Binding-site contacts:
Ligand atom C3 contacts residue ASN154 of chain 1.H at 3.9 Å.
Ligand atom N2 contacts residue ASN154 of chain 1.H at 2.9 Å (h-bond).
Ligand atom C5 contacts residue GLU147 of chain 1.H at 4.2 Å.
Ligand atom O5 contacts residue GLU147 of chain 1.H at 3.9 Å.
Ligand atom C3 contacts residue THR156 of chain 1.H at 4.3 Å.
Ligand atom O7 contacts residue ASN154 of chain 1.H at 3.7 Å.
Ligand atom C2 contacts residue GLU147 of chain 1.H at 4.4 Å.
Ligand atom O5 contacts residue ASN154 of chain 1.H at 2.4 Å (h-bond).
Ligand atom C6 contacts residue SER151 of chain 1.H at 3.6 Å.
Ligand atom N2 contacts residue THR156 of chain 1.H at 3.9 Å.
Ligand atom C6 contacts residue GLU150 of chain 1.H at 3.7 Å.
Ligand atom C2 contacts residue THR156 of chain 1.H at 4.3 Å.
Ligand atom O5 contacts residue SER151 of chain 1.H at 3.8 Å.
Ligand atom O4 contacts residue THR156 of chain 1.H at 4.3 Å.
Ligand atom C5 contacts residue SER151 of chain 1.H at 4.0 Å.
Ligand atom C1 contacts residue GLU150 of chain 1.H at 4.0 Å.
Ligand atom C4 contacts residue ASN154 of chain 1.H at 4.3 Å.
Ligand atom C6 contacts residue GLU147 of chain 1.H at 3.7 Å.
Ligand atom C1 contacts residue ASN154 of chain 1.H at 1.5 Å.
Ligand atom O6 contacts residue GLU147 of chain 1.H at 3.3 Å (salt-bridge).
Ligand atom O5 contacts residue GLU150 of chain 1.H at 3.5 Å (salt-bridge).
Ligand atom C7 contacts residue ASN154 of chain 1.H at 3.5 Å.
Ligand atom O4 contacts residue GLU147 of chain 1.H at 4.1 Å.
Ligand atom C5 contacts residue GLU150 of chain 1.H at 4.4 Å.
Ligand atom O6 contacts residue GLU147 of chain 1.H at 3.5 Å (salt-bridge).
Ligand atom C6 contacts residue GLU147 of chain 1.H at 2.9 Å.
Ligand atom C3 contacts residue GLU147 of chain 1.H at 4.0 Å.
Ligand atom C1 contacts residue THR156 of chain 1.H at 4.0 Å.
Ligand atom O6 contacts residue GLU150 of chain 1.H at 3.6 Å.
Ligand atom C4 contacts residue GLU147 of chain 1.H at 4.0 Å.
Ligand atom C1 contacts residue SER151 of chain 1.H at 4.4 Å.
Ligand atom C5 contacts residue THR156 of chain 1.H at 4.1 Å.
Ligand atom C8 contacts residue TYR162 of chain 1.H at 3.9 Å (hydrophobic).
Ligand atom C8 contacts residue GLU147 of chain 1.H at 4.5 Å.
Ligand atom C5 contacts residue GLU147 of chain 1.H at 3.2 Å.
Ligand atom C5 contacts residue ASN154 of chain 1.H at 3.7 Å.
Ligand atom C2 contacts residue ASN154 of chain 1.H at 2.5 Å.

This small molecule binds to this protein.
Small molecule (SMILES): CC(=O)N[C@H]1[C@H](O[C@H]2[C@H](O)[C@@H](NC(C)=O)CO[C@@H]2CO)O[C@H](CO)[C@@H](O[C@H]2O[C@H](CO)[C@@H](O)[C@H](O[C@H]3O[C@H](CO)[C@@H](O)[C@H](O)[C@@H]3O)[C@@H]2O)[C@@H]1O

Sequence of chain 1.H:
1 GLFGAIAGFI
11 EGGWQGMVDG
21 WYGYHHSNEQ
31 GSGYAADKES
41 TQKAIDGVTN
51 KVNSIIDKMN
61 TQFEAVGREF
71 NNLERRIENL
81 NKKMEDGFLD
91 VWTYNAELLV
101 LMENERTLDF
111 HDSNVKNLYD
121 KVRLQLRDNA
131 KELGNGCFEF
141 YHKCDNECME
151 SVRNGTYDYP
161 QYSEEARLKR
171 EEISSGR